Sequence of chain 1.A:
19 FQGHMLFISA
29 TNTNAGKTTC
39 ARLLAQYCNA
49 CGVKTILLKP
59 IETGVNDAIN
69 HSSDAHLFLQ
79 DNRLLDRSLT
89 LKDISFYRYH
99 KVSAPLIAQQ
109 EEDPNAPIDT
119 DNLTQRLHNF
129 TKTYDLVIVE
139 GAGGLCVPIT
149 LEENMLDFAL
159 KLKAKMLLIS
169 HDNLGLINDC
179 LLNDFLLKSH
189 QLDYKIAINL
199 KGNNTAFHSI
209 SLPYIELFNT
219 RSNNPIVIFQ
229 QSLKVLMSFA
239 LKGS

A protein and the small-molecule ligand that binds it are described below.
Small molecule (SMILES): NCCCCCCCC(=O)O

Sequence of chain 2.A:
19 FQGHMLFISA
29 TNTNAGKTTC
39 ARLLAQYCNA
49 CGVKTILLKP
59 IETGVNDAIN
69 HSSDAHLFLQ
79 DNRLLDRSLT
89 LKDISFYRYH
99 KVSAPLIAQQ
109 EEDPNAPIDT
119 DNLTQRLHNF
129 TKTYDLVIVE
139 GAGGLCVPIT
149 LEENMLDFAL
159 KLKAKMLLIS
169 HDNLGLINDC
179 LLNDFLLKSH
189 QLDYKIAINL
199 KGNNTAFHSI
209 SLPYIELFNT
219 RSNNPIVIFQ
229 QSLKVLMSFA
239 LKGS

Binding-site contacts:
Ligand atom OAB contacts residue VAL145 of chain 2.A at 3.6 Å.
Ligand atom CAG contacts residue THR31 of chain 2.A at 4.0 Å.
Ligand atom CAJ contacts residue GLY173 of chain 1.A at 4.2 Å.
Ligand atom CAI contacts residue GLY173 of chain 1.A at 4.0 Å.
Ligand atom OAC contacts residue LEU172 of chain 1.A at 4.2 Å.
Ligand atom CAH contacts residue SER101 of chain 2.A at 3.7 Å.
Ligand atom CAD contacts residue THR31 of chain 2.A at 4.3 Å.
Ligand atom OAB contacts residue ILE175 of chain 1.A at 3.7 Å.
Ligand atom CAK contacts residue VAL145 of chain 2.A at 4.4 Å (hydrophobic).
Ligand atom CAE contacts residue THR61 of chain 2.A at 4.0 Å.
Ligand atom CAD contacts residue THR61 of chain 2.A at 3.5 Å.
Ligand atom CAF contacts residue SER101 of chain 2.A at 3.7 Å.
Ligand atom CAE contacts residue THR31 of chain 2.A at 3.4 Å.
Ligand atom OAC contacts residue LEU174 of chain 1.A at 3.3 Å (h-bond).
Ligand atom CAI contacts residue LEU172 of chain 1.A at 4.0 Å (hydrophobic).
Ligand atom CAH contacts residue ALA102 of chain 2.A at 3.8 Å (hydrophobic).
Ligand atom CAK contacts residue ASN176 of chain 1.A at 3.7 Å.
Ligand atom OAB contacts residue LEU174 of chain 1.A at 4.3 Å.
Ligand atom NAA contacts residue MG1 of chain 2.D at 3.9 Å.
Ligand atom CAF contacts residue THR61 of chain 2.A at 3.4 Å.
Ligand atom CAH contacts residue LEU172 of chain 1.A at 3.9 Å (hydrophobic).
Ligand atom CAJ contacts residue ALA102 of chain 2.A at 4.0 Å (hydrophobic).
Ligand atom CAJ contacts residue ILE175 of chain 1.A at 4.3 Å (hydrophobic).
Ligand atom CAI contacts residue VAL145 of chain 2.A at 4.3 Å (hydrophobic).
Ligand atom CAG contacts residue SER101 of chain 2.A at 4.4 Å.
Ligand atom OAC contacts residue ASN176 of chain 1.A at 4.0 Å.
Ligand atom CAK contacts residue GLY173 of chain 1.A at 3.4 Å.
Ligand atom OAC contacts residue ILE175 of chain 1.A at 2.9 Å (h-bond).
Ligand atom CAG contacts residue LEU172 of chain 1.A at 4.0 Å (hydrophobic).
Ligand atom CAJ contacts residue VAL145 of chain 2.A at 4.1 Å (hydrophobic).
Ligand atom OAB contacts residue GLY173 of chain 1.A at 3.5 Å.
Ligand atom CAD contacts residue PO41 of chain 2.F at 3.7 Å.
Ligand atom CAK contacts residue ILE175 of chain 1.A at 3.5 Å (hydrophobic).
Ligand atom NAA contacts residue THR31 of chain 2.A at 3.8 Å.
Ligand atom NAA contacts residue PO41 of chain 2.F at 2.8 Å (h-bond).
Ligand atom OAC contacts residue GLY173 of chain 1.A at 3.0 Å (h-bond).
Ligand atom CAK contacts residue LEU174 of chain 1.A at 4.1 Å (hydrophobic).
Ligand atom CAF contacts residue THR31 of chain 2.A at 4.4 Å.
Ligand atom CAE contacts residue PO41 of chain 2.F at 3.7 Å.
Ligand atom OAB contacts residue ASN176 of chain 1.A at 2.9 Å (h-bond).